Sequence of chain 29.C:
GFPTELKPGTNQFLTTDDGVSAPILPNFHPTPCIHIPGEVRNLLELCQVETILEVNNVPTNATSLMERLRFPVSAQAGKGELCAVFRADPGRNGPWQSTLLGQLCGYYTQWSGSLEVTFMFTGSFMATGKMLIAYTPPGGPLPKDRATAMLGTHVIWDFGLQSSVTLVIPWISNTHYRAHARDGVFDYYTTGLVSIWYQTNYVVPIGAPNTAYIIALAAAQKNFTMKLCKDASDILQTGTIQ

Sequence of chain 30.C:
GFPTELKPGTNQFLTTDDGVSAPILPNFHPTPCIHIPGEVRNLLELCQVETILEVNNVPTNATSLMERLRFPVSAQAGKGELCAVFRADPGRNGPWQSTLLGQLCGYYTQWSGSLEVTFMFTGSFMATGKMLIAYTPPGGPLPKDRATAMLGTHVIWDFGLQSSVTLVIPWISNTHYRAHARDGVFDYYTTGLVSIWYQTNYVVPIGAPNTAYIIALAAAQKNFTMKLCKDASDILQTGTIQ

Binding-site contacts:
Ligand atom C13 contacts residue ILE111 of chain 29.A at 4.0 Å (hydrophobic).
Ligand atom C22 contacts residue VAL179 of chain 29.A at 3.4 Å (hydrophobic).
Ligand atom C5 contacts residue TRP203 of chain 29.A at 3.8 Å (hydrophobic).
Ligand atom C2 contacts residue ASP112 of chain 29.A at 2.8 Å.
Ligand atom N6 contacts residue ILE24 of chain 29.C at 3.9 Å.
Ligand atom C17 contacts residue PHE155 of chain 29.A at 3.7 Å (hydrophobic).
Ligand atom C19 contacts residue VAL192 of chain 29.A at 3.4 Å (hydrophobic).
Ligand atom N1 contacts residue ASP112 of chain 29.A at 3.9 Å.
Ligand atom C9 contacts residue ILE113 of chain 29.A at 3.7 Å (hydrophobic).
Ligand atom C17 contacts residue PHE135 of chain 29.A at 3.9 Å (hydrophobic).
Ligand atom C19 contacts residue ILE24 of chain 29.C at 3.5 Å (hydrophobic).
Ligand atom O3 contacts residue ASP112 of chain 29.A at 3.6 Å.
Ligand atom O1 contacts residue MET195 of chain 29.A at 3.2 Å.
Ligand atom C15 contacts residue MET195 of chain 29.A at 3.8 Å (hydrophobic).
Ligand atom C7 contacts residue ASN228 of chain 29.A at 3.8 Å.
Ligand atom C13 contacts residue PHE135 of chain 29.A at 3.4 Å (hydrophobic).
Ligand atom O3 contacts residue ILE113 of chain 29.A at 3.0 Å (h-bond).
Ligand atom C7 contacts residue TYR201 of chain 29.A at 3.8 Å (hydrophobic).
Ligand atom N4 contacts residue TRP203 of chain 29.A at 3.6 Å (h-bond).
Ligand atom C16 contacts residue PHE155 of chain 29.A at 3.9 Å (hydrophobic).
Ligand atom N5 contacts residue PHE137 of chain 29.A at 3.5 Å.
Ligand atom N1 contacts residue THR114 of chain 29.A at 4.0 Å.
Ligand atom C18 contacts residue PHE155 of chain 29.A at 3.9 Å (hydrophobic).
Ligand atom C16 contacts residue PHE135 of chain 29.A at 3.4 Å (hydrophobic).
Ligand atom C14 contacts residue PHE155 of chain 29.A at 3.9 Å (hydrophobic).
Ligand atom C14 contacts residue PHE135 of chain 29.A at 3.7 Å (hydrophobic).
Ligand atom C16 contacts residue ILE111 of chain 29.A at 3.5 Å (hydrophobic).
Ligand atom N5 contacts residue PHE233 of chain 29.A at 3.2 Å.
Ligand atom C12 contacts residue MET195 of chain 29.A at 3.8 Å (hydrophobic).
Ligand atom C8 contacts residue TYR201 of chain 29.A at 3.3 Å (hydrophobic).
Ligand atom C13 contacts residue MET195 of chain 29.A at 3.9 Å (hydrophobic).
Ligand atom C14 contacts residue MET195 of chain 29.A at 3.9 Å (hydrophobic).
Ligand atom N6 contacts residue PHE155 of chain 29.A at 3.8 Å.
Ligand atom C15 contacts residue VAL192 of chain 29.A at 3.2 Å (hydrophobic).
Ligand atom C3 contacts residue ASP112 of chain 29.A at 3.0 Å.
Ligand atom C2 contacts residue THR114 of chain 29.A at 3.6 Å.
Ligand atom O2 contacts residue PHE137 of chain 29.A at 4.0 Å.
Ligand atom C4 contacts residue TRP203 of chain 29.A at 4.0 Å (hydrophobic).
Ligand atom N2 contacts residue TRP203 of chain 29.A at 3.9 Å.
Ligand atom O2 contacts residue PHE233 of chain 29.A at 3.0 Å.

Sequence of chain 29.A:
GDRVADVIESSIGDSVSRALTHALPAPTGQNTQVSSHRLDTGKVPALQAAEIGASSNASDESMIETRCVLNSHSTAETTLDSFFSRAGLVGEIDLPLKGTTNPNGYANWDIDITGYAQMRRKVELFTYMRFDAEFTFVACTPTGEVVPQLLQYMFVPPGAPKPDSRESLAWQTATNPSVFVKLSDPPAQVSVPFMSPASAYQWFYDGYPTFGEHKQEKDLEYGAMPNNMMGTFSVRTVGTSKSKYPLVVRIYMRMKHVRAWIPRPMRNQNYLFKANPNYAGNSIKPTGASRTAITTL

The small molecule below binds the protein below.
Small molecule (SMILES): Cc1nc(-c2ccc(OCCCCCN3CCN(c4ccnc(N)c4)C3=O)cc2)no1